The protein below binds the small molecule below.
Small molecule (SMILES): O=c1[nH]cnc2c1ncn2[C@@H]1O[C@H](COP(=O)(O)O)[C@@H](O)[C@H]1O

Sequence of chain 2.A:
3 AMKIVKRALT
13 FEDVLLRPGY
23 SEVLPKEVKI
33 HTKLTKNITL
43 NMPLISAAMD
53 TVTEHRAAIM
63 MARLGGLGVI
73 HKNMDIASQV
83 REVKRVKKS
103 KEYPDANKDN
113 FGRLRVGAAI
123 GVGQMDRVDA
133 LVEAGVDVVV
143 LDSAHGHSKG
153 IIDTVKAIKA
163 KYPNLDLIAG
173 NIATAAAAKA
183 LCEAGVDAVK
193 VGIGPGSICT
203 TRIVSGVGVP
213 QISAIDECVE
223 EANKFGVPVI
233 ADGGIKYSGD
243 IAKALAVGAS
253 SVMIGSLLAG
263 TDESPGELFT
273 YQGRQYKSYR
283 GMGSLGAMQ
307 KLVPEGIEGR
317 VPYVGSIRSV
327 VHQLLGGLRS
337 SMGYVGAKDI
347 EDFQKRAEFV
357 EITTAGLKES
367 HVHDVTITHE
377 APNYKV

Binding-site contacts:
Ligand atom C3' contacts residue ASP234 of chain 2.A at 3.4 Å.
Ligand atom O6 contacts residue GLY283 of chain 2.A at 3.3 Å.
Ligand atom O3P contacts residue SER199 of chain 2.A at 3.0 Å (h-bond).
Ligand atom O5' contacts residue GLY235 of chain 2.A at 3.6 Å.
Ligand atom C5' contacts residue TYR281 of chain 2.A at 3.5 Å (hydrophobic).
Ligand atom O3P contacts residue GLY198 of chain 2.A at 3.5 Å.
Ligand atom O6 contacts residue GLY312 of chain 2.A at 3.5 Å.
Ligand atom O6 contacts residue GLY285 of chain 2.A at 2.8 Å (h-bond).
Ligand atom C2' contacts residue ASP234 of chain 2.A at 3.6 Å.
Ligand atom C8 contacts residue MET51 of chain 2.A at 3.5 Å (hydrophobic).
Ligand atom C2 contacts residue CYS201 of chain 2.A at 3.2 Å (hydrophobic).
Ligand atom O3P contacts residue GLY235 of chain 2.A at 3.7 Å.
Ligand atom C5 contacts residue MET284 of chain 2.A at 3.7 Å (hydrophobic).
Ligand atom N7 contacts residue ILE200 of chain 2.A at 3.5 Å.
Ligand atom O1P contacts residue SER258 of chain 2.A at 2.9 Å (h-bond).
Ligand atom O6 contacts residue MET284 of chain 2.A at 3.2 Å (h-bond).
Ligand atom O3P contacts residue GLY236 of chain 2.A at 2.9 Å (h-bond).
Ligand atom O3' contacts residue ASP234 of chain 2.A at 2.5 Å (salt-bridge).
Ligand atom O2P contacts residue GLY257 of chain 2.A at 2.8 Å (h-bond).
Ligand atom N1 contacts residue 2F11 of chain 2.E at 3.5 Å.
Ligand atom C6 contacts residue GLY285 of chain 2.A at 3.6 Å.
Ligand atom O2P contacts residue SER258 of chain 2.A at 3.6 Å.
Ligand atom N3 contacts residue 2F11 of chain 2.E at 3.5 Å.
Ligand atom C2 contacts residue GLU311 of chain 2.A at 3.7 Å.
Ligand atom C5 contacts residue ILE200 of chain 2.A at 3.6 Å (hydrophobic).
Ligand atom P contacts residue SER199 of chain 2.A at 3.6 Å.
Ligand atom P contacts residue TYR281 of chain 2.A at 3.7 Å.
Ligand atom C8 contacts residue ILE200 of chain 2.A at 3.6 Å (hydrophobic).
Ligand atom O3' contacts residue MET255 of chain 2.A at 3.4 Å (h-bond).
Ligand atom O1P contacts residue TYR281 of chain 2.A at 2.6 Å (h-bond).
Ligand atom O5' contacts residue GLY198 of chain 2.A at 3.5 Å.
Ligand atom O3' contacts residue ALA49 of chain 2.A at 3.4 Å.
Ligand atom N3 contacts residue CYS201 of chain 2.A at 3.6 Å.
Ligand atom O2' contacts residue ASP234 of chain 2.A at 2.4 Å (salt-bridge).
Ligand atom N7 contacts residue GLY283 of chain 2.A at 3.4 Å.
Ligand atom C2 contacts residue 2F11 of chain 2.E at 3.4 Å.
Ligand atom C4' contacts residue ASP234 of chain 2.A at 3.5 Å.
Ligand atom N7 contacts residue MET284 of chain 2.A at 3.0 Å (h-bond).
Ligand atom O1P contacts residue SER199 of chain 2.A at 2.5 Å (h-bond).
Ligand atom N1 contacts residue GLU311 of chain 2.A at 3.0 Å (salt-bridge).